A protein and the small-molecule ligand that binds it are described below.
Small molecule (SMILES): CC(=O)N[C@H]1[C@H](O[C@H]2[C@H](O)[C@@H](NC(C)=O)CO[C@@H]2CO)O[C@H](CO)[C@@H](O[C@@H]2O[C@H](CO)[C@@H](O)[C@H](O)[C@H]2NC(C)=O)[C@@H]1O

Sequence of chain 1.A:
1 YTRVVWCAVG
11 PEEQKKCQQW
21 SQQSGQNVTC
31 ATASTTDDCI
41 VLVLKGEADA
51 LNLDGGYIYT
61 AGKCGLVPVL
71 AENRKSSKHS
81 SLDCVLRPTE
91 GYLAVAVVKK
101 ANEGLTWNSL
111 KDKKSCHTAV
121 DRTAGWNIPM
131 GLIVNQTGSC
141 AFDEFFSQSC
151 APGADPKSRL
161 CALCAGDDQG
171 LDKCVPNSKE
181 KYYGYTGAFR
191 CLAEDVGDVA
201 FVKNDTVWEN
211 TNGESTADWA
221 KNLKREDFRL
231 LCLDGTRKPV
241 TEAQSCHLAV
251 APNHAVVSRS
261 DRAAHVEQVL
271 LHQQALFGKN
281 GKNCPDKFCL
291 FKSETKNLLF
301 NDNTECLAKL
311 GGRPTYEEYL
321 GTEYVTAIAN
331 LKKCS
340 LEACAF

Binding-site contacts:
Ligand atom C5 contacts residue PRO252 of chain 1.A at 4.4 Å (hydrophobic).
Ligand atom O3 contacts residue GLY321 of chain 1.A at 2.8 Å.
Ligand atom O4 contacts residue PRO252 of chain 1.A at 3.1 Å.
Ligand atom C6 contacts residue PRO252 of chain 1.A at 4.2 Å (hydrophobic).
Ligand atom N2 contacts residue GLU318 of chain 1.A at 3.2 Å (salt-bridge).
Ligand atom O3 contacts residue LEU320 of chain 1.A at 3.1 Å (h-bond).
Ligand atom O6 contacts residue VAL250 of chain 1.A at 3.9 Å.
Ligand atom C2 contacts residue TYR319 of chain 1.A at 4.1 Å (hydrophobic).
Ligand atom C6 contacts residue GLU90 of chain 1.A at 3.9 Å.
Ligand atom C4 contacts residue PRO252 of chain 1.A at 4.3 Å (hydrophobic).
Ligand atom O3 contacts residue TYR319 of chain 1.A at 3.4 Å (h-bond).
Ligand atom C7 contacts residue GLU318 of chain 1.A at 3.2 Å.
Ligand atom O4 contacts residue LEU320 of chain 1.A at 3.3 Å (h-bond).
Ligand atom C3 contacts residue LEU320 of chain 1.A at 3.9 Å (hydrophobic).
Ligand atom C8 contacts residue GLU318 of chain 1.A at 2.9 Å.
Ligand atom N2 contacts residue TYR319 of chain 1.A at 3.8 Å.
Ligand atom C3 contacts residue GLU318 of chain 1.A at 4.2 Å.
Ligand atom C3 contacts residue TYR319 of chain 1.A at 3.1 Å (hydrophobic).
Ligand atom C6 contacts residue VAL250 of chain 1.A at 4.1 Å (hydrophobic).
Ligand atom C4 contacts residue TYR319 of chain 1.A at 4.1 Å (hydrophobic).
Ligand atom C3 contacts residue GLY321 of chain 1.A at 4.0 Å.
Ligand atom C4 contacts residue LEU320 of chain 1.A at 4.0 Å (hydrophobic).
Ligand atom C6 contacts residue GLY91 of chain 1.A at 4.2 Å.
Ligand atom O3 contacts residue GLU318 of chain 1.A at 3.9 Å.
Ligand atom C6 contacts residue ALA251 of chain 1.A at 4.3 Å (hydrophobic).
Ligand atom O7 contacts residue GLU318 of chain 1.A at 4.0 Å.
Ligand atom O6 contacts residue GLU90 of chain 1.A at 4.0 Å.
Ligand atom C2 contacts residue GLU318 of chain 1.A at 4.4 Å.
Ligand atom O4 contacts residue TYR319 of chain 1.A at 3.8 Å.